Sequence of chain 1.A:
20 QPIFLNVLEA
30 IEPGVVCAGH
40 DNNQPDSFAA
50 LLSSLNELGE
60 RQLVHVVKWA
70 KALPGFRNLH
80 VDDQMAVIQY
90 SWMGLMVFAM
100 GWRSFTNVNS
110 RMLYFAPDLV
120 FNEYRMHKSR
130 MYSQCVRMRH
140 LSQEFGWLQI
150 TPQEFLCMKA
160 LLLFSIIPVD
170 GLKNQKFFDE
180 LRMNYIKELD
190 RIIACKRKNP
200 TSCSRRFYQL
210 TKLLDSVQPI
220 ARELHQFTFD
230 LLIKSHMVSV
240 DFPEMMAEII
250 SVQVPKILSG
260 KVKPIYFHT

Binding-site contacts:
Ligand atom OH contacts residue LYS67 of chain 1.A at 3.8 Å.
Ligand atom CE1 contacts residue LYS70 of chain 1.A at 3.8 Å.
Ligand atom CE1 contacts residue VAL66 of chain 1.A at 3.7 Å (hydrophobic).
Ligand atom C contacts residue GLU247 of chain 1.A at 3.4 Å.
Ligand atom CG contacts residue GLU247 of chain 1.A at 3.0 Å.
Ligand atom N contacts residue GLU247 of chain 1.A at 3.2 Å (salt-bridge).
Ligand atom O contacts residue VAL251 of chain 1.A at 3.5 Å.
Ligand atom CB contacts residue GLU247 of chain 1.A at 3.0 Å.
Ligand atom O contacts residue LYS70 of chain 1.A at 3.7 Å.
Ligand atom N contacts residue GLU247 of chain 1.A at 3.0 Å (salt-bridge).
Ligand atom CD contacts residue GLU247 of chain 1.A at 3.0 Å.
Ligand atom CD2 contacts residue GLN88 of chain 1.A at 3.2 Å.
Ligand atom OH contacts residue VAL63 of chain 1.A at 2.9 Å.
Ligand atom CA contacts residue GLU247 of chain 1.A at 3.3 Å.
Ligand atom O contacts residue LYS70 of chain 1.A at 2.8 Å (salt-bridge).
Ligand atom CE2 contacts residue MET84 of chain 1.A at 3.7 Å (hydrophobic).
Ligand atom CD2 contacts residue MET84 of chain 1.A at 3.5 Å (hydrophobic).
Ligand atom CB contacts residue GLU247 of chain 1.A at 3.5 Å.
Ligand atom N contacts residue GLU247 of chain 1.A at 2.6 Å (salt-bridge).
Ligand atom CZ contacts residue ILE87 of chain 1.A at 3.8 Å (hydrophobic).
Ligand atom CE1 contacts residue ILE87 of chain 1.A at 3.7 Å (hydrophobic).
Ligand atom CG2 contacts residue GLN88 of chain 1.A at 3.6 Å.
Ligand atom C contacts residue GLU247 of chain 1.A at 3.6 Å.
Ligand atom CA contacts residue GLU247 of chain 1.A at 3.4 Å.
Ligand atom O contacts residue GLU247 of chain 1.A at 3.7 Å.
Ligand atom CZ contacts residue GLN83 of chain 1.A at 3.4 Å.
Ligand atom CZ contacts residue VAL66 of chain 1.A at 3.8 Å (hydrophobic).
Ligand atom CB contacts residue VAL251 of chain 1.A at 3.6 Å (hydrophobic).
Ligand atom CD1 contacts residue ILE248 of chain 1.A at 3.5 Å (hydrophobic).
Ligand atom CD1 contacts residue VAL66 of chain 1.A at 3.8 Å (hydrophobic).
Ligand atom CG contacts residue GLN88 of chain 1.A at 3.4 Å.
Ligand atom CB contacts residue GLN88 of chain 1.A at 3.5 Å.
Ligand atom CB contacts residue GLN88 of chain 1.A at 3.7 Å.
Ligand atom CE contacts residue VAL80 of chain 1.A at 3.1 Å (hydrophobic).
Ligand atom OG1 contacts residue GLN88 of chain 1.A at 3.0 Å (h-bond).
Ligand atom CZ contacts residue VAL63 of chain 1.A at 3.7 Å (hydrophobic).
Ligand atom CG contacts residue MET84 of chain 1.A at 3.6 Å (hydrophobic).
Ligand atom CG contacts residue GLU247 of chain 1.A at 3.3 Å.
Ligand atom C contacts residue GLU247 of chain 1.A at 3.8 Å.
Ligand atom CB contacts residue GLU247 of chain 1.A at 3.7 Å.

This protein binds this small molecule.
Small molecule (SMILES): CSCC[C@H](NC(=O)[C@H](Cc1ccccc1)NC(=O)[C@H](Cc1ccc(O)cc1)NC(=O)[C@H](CCC(=O)O)NC(=O)[C@H](CCCCN)NC(=O)[C@H](Cc1ccccc1)NC(=O)[C@H](CCCN=C(N)N)NC(=O)[C@@H]1CCCN1C(=O)[C@@H](NC(=O)[C@H](CC(N)=O)NC(=O)[C@@H](N)CO)[C@@H](C)O)C(=O)N[C@H](C=O)CCC(N)=O